Sequence of chain 1.F:
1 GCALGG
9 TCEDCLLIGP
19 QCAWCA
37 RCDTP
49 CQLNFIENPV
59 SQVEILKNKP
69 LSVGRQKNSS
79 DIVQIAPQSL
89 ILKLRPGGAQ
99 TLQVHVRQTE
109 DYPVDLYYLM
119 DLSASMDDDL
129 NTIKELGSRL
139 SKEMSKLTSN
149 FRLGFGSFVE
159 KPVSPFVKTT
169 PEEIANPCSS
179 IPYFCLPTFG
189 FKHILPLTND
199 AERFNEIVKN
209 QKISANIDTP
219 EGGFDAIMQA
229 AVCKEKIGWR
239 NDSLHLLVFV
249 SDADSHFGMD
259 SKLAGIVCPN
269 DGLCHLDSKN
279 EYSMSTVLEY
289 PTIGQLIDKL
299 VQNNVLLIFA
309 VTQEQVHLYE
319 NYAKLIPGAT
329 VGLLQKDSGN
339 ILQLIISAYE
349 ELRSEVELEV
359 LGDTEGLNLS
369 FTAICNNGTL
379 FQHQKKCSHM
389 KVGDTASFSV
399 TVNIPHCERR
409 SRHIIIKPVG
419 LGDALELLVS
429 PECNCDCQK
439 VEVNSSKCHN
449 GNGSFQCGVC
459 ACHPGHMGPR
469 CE

This protein binds this small molecule.
Small molecule (SMILES): CC(=O)N[C@@H]1[C@@H](O)[C@H](O)[C@@H](CO)O[C@H]1O

Binding-site contacts:
Ligand atom O5 contacts residue ASN76 of chain 1.F at 2.4 Å (h-bond).
Ligand atom C5 contacts residue ASN76 of chain 1.F at 3.5 Å.
Ligand atom C2 contacts residue SER78 of chain 1.F at 3.9 Å.
Ligand atom C3 contacts residue ASN76 of chain 1.F at 3.9 Å.
Ligand atom O7 contacts residue ASN76 of chain 1.F at 4.5 Å.
Ligand atom O6 contacts residue ASP79 of chain 1.F at 3.5 Å (salt-bridge).
Ligand atom C5 contacts residue SER78 of chain 1.F at 4.0 Å.
Ligand atom C4 contacts residue ASN76 of chain 1.F at 4.3 Å.
Ligand atom C1 contacts residue ASN76 of chain 1.F at 1.4 Å.
Ligand atom C6 contacts residue ASP79 of chain 1.F at 3.2 Å.
Ligand atom N2 contacts residue SER78 of chain 1.F at 3.8 Å.
Ligand atom C7 contacts residue ASN76 of chain 1.F at 4.0 Å.
Ligand atom O5 contacts residue SER78 of chain 1.F at 3.9 Å.
Ligand atom C1 contacts residue SER78 of chain 1.F at 3.2 Å.
Ligand atom C3 contacts residue SER78 of chain 1.F at 4.2 Å.
Ligand atom O5 contacts residue ASP79 of chain 1.F at 3.8 Å.
Ligand atom C5 contacts residue ASP79 of chain 1.F at 3.9 Å.
Ligand atom C2 contacts residue ASN76 of chain 1.F at 2.8 Å.
Ligand atom N2 contacts residue ASN76 of chain 1.F at 3.1 Å (h-bond).